Binding-site contacts:
Ligand atom CD contacts residue ASN298 of chain 1.C at 3.5 Å.
Ligand atom NZ contacts residue ASN340 of chain 1.C at 3.5 Å (h-bond).
Ligand atom NH2 contacts residue TRP336 of chain 1.C at 3.3 Å.
Ligand atom CZ contacts residue GLU333 of chain 1.C at 3.5 Å.
Ligand atom CD contacts residue GLY218 of chain 1.C at 3.4 Å.
Ligand atom CZ contacts residue SER297 of chain 1.C at 3.4 Å.
Ligand atom CG contacts residue THR259 of chain 1.C at 3.4 Å.
Ligand atom CE contacts residue ASN298 of chain 1.C at 3.5 Å.
Ligand atom NZ contacts residue GLY218 of chain 1.C at 3.0 Å (h-bond).
Ligand atom CB contacts residue TRP294 of chain 1.C at 3.5 Å (hydrophobic).
Ligand atom CE contacts residue GLY218 of chain 1.C at 3.1 Å.
Ligand atom CE contacts residue ALA301 of chain 1.C at 3.4 Å (hydrophobic).
Ligand atom C contacts residue ASN298 of chain 1.C at 3.4 Å.
Ligand atom CD contacts residue VAL258 of chain 1.C at 3.2 Å (hydrophobic).
Ligand atom NZ contacts residue SER343 of chain 1.C at 3.3 Å (h-bond).
Ligand atom CA contacts residue ASN298 of chain 1.C at 3.2 Å.
Ligand atom CG2 contacts residue ASP217 of chain 1.C at 3.5 Å.
Ligand atom NZ contacts residue ASN220 of chain 1.C at 2.7 Å (h-bond).
Ligand atom CE contacts residue VAL258 of chain 1.C at 3.4 Å (hydrophobic).
Ligand atom NZ contacts residue VAL258 of chain 1.C at 2.7 Å (h-bond).
Ligand atom OH contacts residue GLU291 of chain 1.C at 2.9 Å (salt-bridge).
Ligand atom CZ contacts residue GLU291 of chain 1.C at 3.4 Å.
Ligand atom NH2 contacts residue GLU333 of chain 1.C at 2.3 Å (salt-bridge).
Ligand atom NZ contacts residue THR259 of chain 1.C at 2.8 Å (h-bond).
Ligand atom O contacts residue ASN298 of chain 1.C at 3.4 Å (h-bond).
Ligand atom NH1 contacts residue SER297 of chain 1.C at 2.9 Å (h-bond).
Ligand atom O contacts residue TRP294 of chain 1.C at 3.2 Å (h-bond).
Ligand atom CZ contacts residue TRP336 of chain 1.C at 3.4 Å (hydrophobic).
Ligand atom CE contacts residue ASN220 of chain 1.C at 3.0 Å.
Ligand atom N contacts residue ASN298 of chain 1.C at 2.8 Å (h-bond).
Ligand atom CB contacts residue ASP217 of chain 1.C at 3.5 Å.
Ligand atom NH2 contacts residue SER297 of chain 1.C at 3.2 Å (h-bond).
Ligand atom CG2 contacts residue ASN256 of chain 1.C at 3.1 Å.
Ligand atom CE1 contacts residue GLU291 of chain 1.C at 3.0 Å.
Ligand atom CB contacts residue GLU333 of chain 1.C at 3.2 Å.
Ligand atom CE contacts residue GLY260 of chain 1.C at 3.5 Å.
Ligand atom NZ contacts residue ASN298 of chain 1.C at 3.0 Å (h-bond).
Ligand atom OH contacts residue ARG252 of chain 1.C at 2.5 Å (salt-bridge).
Ligand atom NZ contacts residue THR265 of chain 1.C at 2.6 Å (h-bond).
Ligand atom NZ contacts residue ILE223 of chain 1.C at 3.4 Å.

Sequence of chain 1.C:
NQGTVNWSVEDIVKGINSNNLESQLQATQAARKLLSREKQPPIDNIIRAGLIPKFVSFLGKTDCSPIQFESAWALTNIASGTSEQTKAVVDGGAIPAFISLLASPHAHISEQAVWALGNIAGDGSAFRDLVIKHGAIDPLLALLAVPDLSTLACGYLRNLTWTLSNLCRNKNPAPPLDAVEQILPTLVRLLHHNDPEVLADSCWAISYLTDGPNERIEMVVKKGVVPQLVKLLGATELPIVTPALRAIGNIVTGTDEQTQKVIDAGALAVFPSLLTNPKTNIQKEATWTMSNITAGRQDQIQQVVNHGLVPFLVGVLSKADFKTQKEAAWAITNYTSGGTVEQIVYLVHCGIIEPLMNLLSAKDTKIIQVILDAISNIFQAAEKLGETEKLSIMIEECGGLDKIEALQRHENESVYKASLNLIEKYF

A protein and the small-molecule ligand that binds it are described below.
Small molecule (SMILES): CC(C)[C@H](NC(=O)[C@H](CCCCN)NC(=O)[C@H](CCCN=C(N)N)NC(=O)[C@H](CCCCN)NC(=O)[C@H](CCCCN)NC1(O)[C@@H](N)[C@@H]1CCCN)C(=O)NCC(=O)N[C@@H](Cc1ccc(O)cc1)C(=O)O